Sequence of chain 1.C:
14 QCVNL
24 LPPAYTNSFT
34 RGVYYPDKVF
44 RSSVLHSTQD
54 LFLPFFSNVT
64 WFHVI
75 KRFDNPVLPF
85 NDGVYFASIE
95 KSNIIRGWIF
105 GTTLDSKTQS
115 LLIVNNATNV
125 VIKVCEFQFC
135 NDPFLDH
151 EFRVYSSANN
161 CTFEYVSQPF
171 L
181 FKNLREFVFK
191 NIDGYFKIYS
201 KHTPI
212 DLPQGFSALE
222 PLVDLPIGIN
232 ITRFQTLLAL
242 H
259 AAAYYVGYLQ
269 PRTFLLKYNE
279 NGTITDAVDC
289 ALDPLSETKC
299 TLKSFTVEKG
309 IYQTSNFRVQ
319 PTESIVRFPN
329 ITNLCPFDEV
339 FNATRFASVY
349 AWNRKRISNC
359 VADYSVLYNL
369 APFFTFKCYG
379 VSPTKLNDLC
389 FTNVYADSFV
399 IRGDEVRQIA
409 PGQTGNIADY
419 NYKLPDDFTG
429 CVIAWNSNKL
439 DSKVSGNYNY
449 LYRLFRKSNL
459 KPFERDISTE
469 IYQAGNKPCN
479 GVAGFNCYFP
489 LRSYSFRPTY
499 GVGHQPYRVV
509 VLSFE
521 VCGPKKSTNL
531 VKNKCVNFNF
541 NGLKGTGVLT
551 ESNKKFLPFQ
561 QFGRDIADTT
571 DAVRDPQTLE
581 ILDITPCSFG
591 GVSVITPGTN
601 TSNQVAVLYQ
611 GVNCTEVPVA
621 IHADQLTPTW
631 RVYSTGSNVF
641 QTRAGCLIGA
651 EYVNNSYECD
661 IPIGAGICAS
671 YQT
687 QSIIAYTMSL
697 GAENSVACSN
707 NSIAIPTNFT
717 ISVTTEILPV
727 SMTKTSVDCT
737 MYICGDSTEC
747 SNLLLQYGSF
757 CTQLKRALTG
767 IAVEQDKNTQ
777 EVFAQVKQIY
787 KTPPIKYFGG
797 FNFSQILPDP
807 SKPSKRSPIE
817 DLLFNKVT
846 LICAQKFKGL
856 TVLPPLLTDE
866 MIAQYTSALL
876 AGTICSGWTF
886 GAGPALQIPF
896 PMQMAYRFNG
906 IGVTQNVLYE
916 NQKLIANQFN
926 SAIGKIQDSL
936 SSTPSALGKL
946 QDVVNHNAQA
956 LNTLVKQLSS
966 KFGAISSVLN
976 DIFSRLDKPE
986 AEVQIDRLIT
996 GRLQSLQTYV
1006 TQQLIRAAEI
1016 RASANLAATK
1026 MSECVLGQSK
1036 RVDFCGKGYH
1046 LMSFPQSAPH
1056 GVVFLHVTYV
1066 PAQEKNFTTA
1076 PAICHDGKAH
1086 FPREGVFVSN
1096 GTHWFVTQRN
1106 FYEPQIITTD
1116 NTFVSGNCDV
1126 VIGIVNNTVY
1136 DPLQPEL

Binding-site contacts:
Ligand atom O7 contacts residue ASN17 of chain 1.C at 3.6 Å.
Ligand atom C2 contacts residue ASN17 of chain 1.C at 2.5 Å.
Ligand atom N2 contacts residue ASN17 of chain 1.C at 3.0 Å (h-bond).
Ligand atom C5 contacts residue ASN17 of chain 1.C at 3.8 Å.
Ligand atom C6 contacts residue ASN17 of chain 1.C at 4.4 Å.
Ligand atom O5 contacts residue ASN17 of chain 1.C at 2.4 Å (h-bond).
Ligand atom C3 contacts residue ASN17 of chain 1.C at 3.9 Å.
Ligand atom C7 contacts residue ASN17 of chain 1.C at 3.5 Å.
Ligand atom C4 contacts residue ASN17 of chain 1.C at 4.3 Å.
Ligand atom C1 contacts residue ASN17 of chain 1.C at 1.5 Å.

The small molecule below binds the protein below.
Small molecule (SMILES): CC(=O)N[C@@H]1[C@@H](O)[C@H](O)[C@@H](CO)O[C@H]1O